Sequence of chain 1.A:
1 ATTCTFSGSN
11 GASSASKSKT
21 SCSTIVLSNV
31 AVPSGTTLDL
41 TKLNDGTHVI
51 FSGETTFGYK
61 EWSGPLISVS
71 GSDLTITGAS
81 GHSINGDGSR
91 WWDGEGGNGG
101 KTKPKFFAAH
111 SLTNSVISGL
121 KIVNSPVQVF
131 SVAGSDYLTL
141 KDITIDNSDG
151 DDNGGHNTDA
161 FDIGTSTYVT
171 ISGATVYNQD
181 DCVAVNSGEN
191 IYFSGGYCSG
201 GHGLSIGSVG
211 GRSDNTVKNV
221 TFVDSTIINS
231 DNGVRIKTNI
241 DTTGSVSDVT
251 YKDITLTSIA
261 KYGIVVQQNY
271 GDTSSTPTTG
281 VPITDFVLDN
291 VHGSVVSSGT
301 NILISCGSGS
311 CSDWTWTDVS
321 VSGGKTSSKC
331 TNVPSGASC

A protein and the small-molecule ligand that binds it are described below.
Small molecule (SMILES): OC[C@H]1O[C@H](O)[C@@H](O)[C@@H](O)[C@@H]1O

Binding-site contacts:
Ligand atom C1 contacts residue GLY8 of chain 1.A at 4.2 Å.
Ligand atom C3 contacts residue SER7 of chain 1.A at 3.0 Å.
Ligand atom O2 contacts residue SER7 of chain 1.A at 3.6 Å.
Ligand atom O4 contacts residue SER7 of chain 1.A at 4.5 Å.
Ligand atom C6 contacts residue SER7 of chain 1.A at 4.3 Å.
Ligand atom C5 contacts residue SER7 of chain 1.A at 2.9 Å.
Ligand atom O6 contacts residue SER7 of chain 1.A at 4.4 Å.
Ligand atom C1 contacts residue SER7 of chain 1.A at 1.4 Å.
Ligand atom O3 contacts residue SER7 of chain 1.A at 4.3 Å.
Ligand atom C2 contacts residue SER7 of chain 1.A at 2.4 Å.
Ligand atom C4 contacts residue SER7 of chain 1.A at 3.5 Å.
Ligand atom O6 contacts residue THR5 of chain 1.A at 3.8 Å.
Ligand atom O5 contacts residue SER7 of chain 1.A at 2.3 Å (h-bond).